Binding-site contacts:
Ligand atom NE2 contacts residue TYR180 of chain 1.C at 3.6 Å.
Ligand atom CB contacts residue ALA171 of chain 1.C at 3.0 Å (hydrophobic).
Ligand atom C contacts residue ASP172 of chain 1.C at 3.1 Å.
Ligand atom CG contacts residue ZN1 of chain 1.L at 2.9 Å.
Ligand atom CO2 contacts residue ASN103 of chain 1.C at 3.6 Å.
Ligand atom CB contacts residue GLU44 of chain 1.C at 3.8 Å.
Ligand atom CB2 contacts residue TYR180 of chain 1.C at 3.5 Å (hydrophobic).
Ligand atom OD1 contacts residue ZN1 of chain 1.L at 1.8 Å.
Ligand atom OXT contacts residue LYS357 of chain 1.C at 3.4 Å (salt-bridge).
Ligand atom N contacts residue ASN173 of chain 1.C at 3.5 Å (h-bond).
Ligand atom O2 contacts residue ARG104 of chain 1.C at 3.5 Å (salt-bridge).
Ligand atom O contacts residue ASP172 of chain 1.C at 3.1 Å (salt-bridge).
Ligand atom CA2 contacts residue ZN1 of chain 1.L at 3.7 Å.
Ligand atom OD1 contacts residue ARG93 of chain 1.C at 3.6 Å (salt-bridge).
Ligand atom OD1 contacts residue GLU44 of chain 1.C at 3.0 Å (salt-bridge).
Ligand atom OX2 contacts residue HIS170 of chain 1.C at 3.4 Å.
Ligand atom NH1 contacts residue TYR180 of chain 1.C at 3.6 Å.
Ligand atom OD1 contacts residue ALA171 of chain 1.C at 3.5 Å (h-bond).
Ligand atom OXT contacts residue ASP172 of chain 1.C at 3.6 Å.
Ligand atom OX2 contacts residue ASN103 of chain 1.C at 2.6 Å (h-bond).
Ligand atom OD1 contacts residue HIS170 of chain 1.C at 3.4 Å (h-bond).
Ligand atom CG contacts residue ALA171 of chain 1.C at 3.6 Å (hydrophobic).
Ligand atom CA contacts residue ARG93 of chain 1.C at 3.2 Å.
Ligand atom CO2 contacts residue ZN1 of chain 1.L at 3.7 Å.
Ligand atom CG contacts residue GLU44 of chain 1.C at 3.7 Å.
Ligand atom OX2 contacts residue HIS41 of chain 1.C at 3.1 Å.
Ligand atom O2 contacts residue ARG93 of chain 1.C at 3.6 Å (salt-bridge).
Ligand atom NH1 contacts residue LEU289 of chain 1.C at 3.7 Å.
Ligand atom N contacts residue ARG93 of chain 1.C at 3.5 Å (salt-bridge).
Ligand atom CA contacts residue ASP172 of chain 1.C at 3.5 Å.
Ligand atom NH2 contacts residue ASP213 of chain 1.C at 2.7 Å (salt-bridge).
Ligand atom N contacts residue ASP172 of chain 1.C at 3.1 Å (salt-bridge).
Ligand atom N contacts residue ALA171 of chain 1.C at 3.5 Å (h-bond).
Ligand atom CG2 contacts residue THR240 of chain 1.C at 3.5 Å.
Ligand atom N2 contacts residue ZN1 of chain 1.L at 3.7 Å.
Ligand atom OX2 contacts residue ZN1 of chain 1.L at 3.4 Å.
Ligand atom OD1 contacts residue HIS41 of chain 1.C at 3.1 Å (h-bond).
Ligand atom NH1 contacts residue SER207 of chain 1.C at 3.1 Å (h-bond).
Ligand atom N contacts residue GLU44 of chain 1.C at 3.5 Å (salt-bridge).
Ligand atom CO2 contacts residue HIS41 of chain 1.C at 3.6 Å.

The small molecule below binds the protein below.
Small molecule (SMILES): [H]/N=C(/N)NCCC[C@H](NC(=O)C[C@H](N)C(=O)O)C(=O)O

Sequence of chain 1.C:
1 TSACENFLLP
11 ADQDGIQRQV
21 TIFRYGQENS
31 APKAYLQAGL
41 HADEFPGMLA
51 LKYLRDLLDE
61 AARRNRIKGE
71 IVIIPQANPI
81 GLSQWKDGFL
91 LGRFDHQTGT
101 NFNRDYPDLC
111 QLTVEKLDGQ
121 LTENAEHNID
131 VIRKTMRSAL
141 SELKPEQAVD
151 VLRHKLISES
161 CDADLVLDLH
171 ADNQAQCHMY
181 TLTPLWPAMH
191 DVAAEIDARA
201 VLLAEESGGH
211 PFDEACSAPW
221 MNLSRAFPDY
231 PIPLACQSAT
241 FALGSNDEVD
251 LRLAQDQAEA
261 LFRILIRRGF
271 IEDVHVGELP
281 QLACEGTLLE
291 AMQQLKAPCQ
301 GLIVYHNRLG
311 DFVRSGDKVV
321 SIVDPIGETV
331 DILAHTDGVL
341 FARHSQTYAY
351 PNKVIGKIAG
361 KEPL